Binding-site contacts:
Ligand atom C48 contacts residue VAL69 of chain 1.C at 3.2 Å (hydrophobic).
Ligand atom C33 contacts residue LEU30 of chain 1.C at 3.7 Å (hydrophobic).
Ligand atom CL2 contacts residue LEU30 of chain 1.C at 3.9 Å.
Ligand atom O51 contacts residue HIS49 of chain 1.C at 2.8 Å (h-bond).
Ligand atom N1 contacts residue GLY34 of chain 1.C at 3.8 Å.
Ligand atom CL2 contacts residue HIS72 of chain 1.C at 3.5 Å.
Ligand atom C34 contacts residue LEU30 of chain 1.C at 3.3 Å (hydrophobic).
Ligand atom C41 contacts residue VAL69 of chain 1.C at 3.5 Å (hydrophobic).
Ligand atom O41 contacts residue VAL69 of chain 1.C at 3.0 Å (h-bond).
Ligand atom CL2 contacts residue ILE75 of chain 1.C at 3.8 Å.
Ligand atom C41 contacts residue HIS72 of chain 1.C at 3.8 Å.
Ligand atom C35 contacts residue HIS72 of chain 1.C at 3.8 Å.
Ligand atom C31 contacts residue HIS72 of chain 1.C at 3.7 Å.
Ligand atom C6 contacts residue GLY34 of chain 1.C at 3.7 Å.
Ligand atom N51 contacts residue LYS70 of chain 1.C at 3.4 Å.
Ligand atom C45 contacts residue HIS49 of chain 1.C at 3.2 Å.
Ligand atom F1 contacts residue HIS72 of chain 1.C at 3.6 Å.
Ligand atom F1 contacts residue ILE75 of chain 1.C at 3.8 Å.
Ligand atom C50 contacts residue TYR43 of chain 1.C at 3.8 Å (hydrophobic).
Ligand atom C23 contacts residue MET38 of chain 1.C at 3.3 Å (hydrophobic).
Ligand atom CL2 contacts residue TYR76 of chain 1.C at 3.6 Å.
Ligand atom CL1 contacts residue LEU33 of chain 1.C at 3.9 Å.
Ligand atom CL1 contacts residue ILE37 of chain 1.C at 3.8 Å.
Ligand atom C6 contacts residue LEU30 of chain 1.C at 3.8 Å (hydrophobic).
Ligand atom C8 contacts residue LEU30 of chain 1.C at 3.8 Å (hydrophobic).
Ligand atom C51 contacts residue HIS49 of chain 1.C at 3.4 Å.
Ligand atom C24 contacts residue VAL69 of chain 1.C at 3.8 Å (hydrophobic).
Ligand atom N1 contacts residue LEU30 of chain 1.C at 3.2 Å (h-bond).
Ligand atom O41 contacts residue HIS72 of chain 1.C at 2.7 Å (h-bond).
Ligand atom C34 contacts residue TYR76 of chain 1.C at 3.6 Å (hydrophobic).
Ligand atom C50 contacts residue HIS49 of chain 1.C at 3.8 Å.
Ligand atom C34 contacts residue HIS72 of chain 1.C at 3.6 Å.
Ligand atom C43 contacts residue VAL69 of chain 1.C at 3.2 Å (hydrophobic).
Ligand atom N42 contacts residue VAL69 of chain 1.C at 3.4 Å.
Ligand atom CL1 contacts residue PHE67 of chain 1.C at 3.9 Å.
Ligand atom C33 contacts residue HIS72 of chain 1.C at 3.6 Å.
Ligand atom C32 contacts residue HIS72 of chain 1.C at 3.4 Å.
Ligand atom C44 contacts residue VAL69 of chain 1.C at 3.6 Å (hydrophobic).
Ligand atom C5 contacts residue ILE37 of chain 1.C at 3.9 Å (hydrophobic).
Ligand atom C46 contacts residue HIS49 of chain 1.C at 3.7 Å.

Sequence of chain 1.C:
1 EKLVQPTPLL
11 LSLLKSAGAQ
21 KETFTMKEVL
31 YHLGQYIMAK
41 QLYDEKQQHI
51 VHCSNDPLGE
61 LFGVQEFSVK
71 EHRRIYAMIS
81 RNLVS

This protein binds this small molecule.
Small molecule (SMILES): COc1cc(C(N)=O)ccc1NC(=O)[C@@H]1N[C@@H](CC(C)(C)C)[C@@]2(C(=O)Nc3cc(Cl)sc32)[C@H]1c1cccc(Cl)c1F